Sequence of chain 1.A:
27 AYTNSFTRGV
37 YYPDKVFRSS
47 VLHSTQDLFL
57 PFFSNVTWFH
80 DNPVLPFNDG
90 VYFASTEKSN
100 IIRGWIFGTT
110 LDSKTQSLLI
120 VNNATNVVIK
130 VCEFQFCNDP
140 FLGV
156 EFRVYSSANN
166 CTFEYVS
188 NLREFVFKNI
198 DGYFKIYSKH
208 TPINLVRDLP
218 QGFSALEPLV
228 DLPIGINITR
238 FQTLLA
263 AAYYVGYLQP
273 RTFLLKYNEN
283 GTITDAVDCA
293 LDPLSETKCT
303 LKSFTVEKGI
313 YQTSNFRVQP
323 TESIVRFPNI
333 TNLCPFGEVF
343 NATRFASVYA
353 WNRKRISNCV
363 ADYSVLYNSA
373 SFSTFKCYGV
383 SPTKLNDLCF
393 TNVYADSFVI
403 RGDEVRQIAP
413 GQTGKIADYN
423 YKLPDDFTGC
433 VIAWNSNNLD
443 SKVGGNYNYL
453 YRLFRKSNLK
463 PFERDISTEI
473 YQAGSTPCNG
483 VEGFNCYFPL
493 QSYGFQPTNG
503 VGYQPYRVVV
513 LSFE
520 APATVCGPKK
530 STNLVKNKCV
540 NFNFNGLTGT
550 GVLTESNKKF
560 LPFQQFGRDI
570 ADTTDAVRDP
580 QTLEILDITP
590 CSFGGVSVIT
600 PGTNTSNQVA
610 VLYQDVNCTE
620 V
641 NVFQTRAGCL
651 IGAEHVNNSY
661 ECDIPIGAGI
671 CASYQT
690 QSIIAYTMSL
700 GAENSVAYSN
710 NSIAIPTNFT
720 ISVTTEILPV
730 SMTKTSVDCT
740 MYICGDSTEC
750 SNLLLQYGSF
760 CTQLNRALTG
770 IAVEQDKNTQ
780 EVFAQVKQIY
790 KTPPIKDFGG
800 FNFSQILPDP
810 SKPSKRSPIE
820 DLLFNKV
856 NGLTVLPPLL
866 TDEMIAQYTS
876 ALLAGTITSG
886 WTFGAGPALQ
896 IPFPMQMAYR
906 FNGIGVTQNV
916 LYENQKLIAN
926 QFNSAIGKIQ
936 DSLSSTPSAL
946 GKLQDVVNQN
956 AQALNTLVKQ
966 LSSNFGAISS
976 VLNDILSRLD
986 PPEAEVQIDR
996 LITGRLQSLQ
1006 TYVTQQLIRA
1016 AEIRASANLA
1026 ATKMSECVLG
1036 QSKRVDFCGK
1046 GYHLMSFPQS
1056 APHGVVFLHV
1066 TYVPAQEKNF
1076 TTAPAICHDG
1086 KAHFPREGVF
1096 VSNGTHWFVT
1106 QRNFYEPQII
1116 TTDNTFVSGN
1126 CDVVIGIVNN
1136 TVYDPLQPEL

Binding-site contacts:
Ligand atom O5 contacts residue TYR28 of chain 1.A at 3.4 Å.
Ligand atom C8 contacts residue ASN61 of chain 1.A at 4.4 Å.
Ligand atom N2 contacts residue ASN61 of chain 1.A at 2.7 Å (h-bond).
Ligand atom O7 contacts residue ASN61 of chain 1.A at 3.7 Å.
Ligand atom C2 contacts residue ASN61 of chain 1.A at 2.4 Å.
Ligand atom O5 contacts residue ASN61 of chain 1.A at 2.4 Å (h-bond).
Ligand atom C3 contacts residue ASN61 of chain 1.A at 3.7 Å.
Ligand atom C7 contacts residue ASN61 of chain 1.A at 3.4 Å.
Ligand atom C6 contacts residue TYR28 of chain 1.A at 4.1 Å (hydrophobic).
Ligand atom C1 contacts residue ASN61 of chain 1.A at 1.4 Å.
Ligand atom C4 contacts residue ASN61 of chain 1.A at 4.2 Å.
Ligand atom C1 contacts residue TYR28 of chain 1.A at 3.9 Å (hydrophobic).
Ligand atom C5 contacts residue TYR28 of chain 1.A at 4.0 Å (hydrophobic).
Ligand atom C5 contacts residue ASN61 of chain 1.A at 3.7 Å.
Ligand atom O6 contacts residue TYR28 of chain 1.A at 3.6 Å.

This protein binds this small molecule.
Small molecule (SMILES): CC(=O)N[C@@H]1[C@@H](O)[C@H](O)[C@@H](CO)O[C@H]1O